A small-molecule ligand and the protein it binds are described below.
Small molecule (SMILES): CC(=O)N[C@@H]1[C@@H](O)[C@H](O)[C@@H](CO)O[C@H]1O

Sequence of chain 1.C:
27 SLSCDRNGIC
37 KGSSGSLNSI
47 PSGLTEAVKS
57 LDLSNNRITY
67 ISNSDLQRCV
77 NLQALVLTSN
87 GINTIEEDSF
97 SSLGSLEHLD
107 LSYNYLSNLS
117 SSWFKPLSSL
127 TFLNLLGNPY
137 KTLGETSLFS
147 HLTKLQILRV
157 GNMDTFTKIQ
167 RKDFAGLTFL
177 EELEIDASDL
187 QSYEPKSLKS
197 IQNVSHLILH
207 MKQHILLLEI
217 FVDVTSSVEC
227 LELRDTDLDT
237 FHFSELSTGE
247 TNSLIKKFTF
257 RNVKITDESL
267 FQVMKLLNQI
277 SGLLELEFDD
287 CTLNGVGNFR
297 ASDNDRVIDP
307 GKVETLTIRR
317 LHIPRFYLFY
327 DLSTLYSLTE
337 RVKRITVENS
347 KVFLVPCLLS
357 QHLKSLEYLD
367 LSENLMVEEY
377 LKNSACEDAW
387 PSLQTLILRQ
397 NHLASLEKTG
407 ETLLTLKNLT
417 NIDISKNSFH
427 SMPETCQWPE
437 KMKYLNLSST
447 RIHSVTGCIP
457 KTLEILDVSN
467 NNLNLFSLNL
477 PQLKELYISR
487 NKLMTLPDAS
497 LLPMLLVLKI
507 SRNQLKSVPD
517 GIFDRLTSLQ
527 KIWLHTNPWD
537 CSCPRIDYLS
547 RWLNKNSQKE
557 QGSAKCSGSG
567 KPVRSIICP

Binding-site contacts:
Ligand atom C7 contacts residue PRO387 of chain 1.C at 4.5 Å (hydrophobic).
Ligand atom C2 contacts residue PRO387 of chain 1.C at 4.4 Å (hydrophobic).
Ligand atom O5 contacts residue ASN414 of chain 1.C at 2.4 Å (h-bond).
Ligand atom N2 contacts residue PRO387 of chain 1.C at 3.6 Å.
Ligand atom C2 contacts residue ASN414 of chain 1.C at 2.4 Å.
Ligand atom C1 contacts residue LYS437 of chain 1.C at 4.4 Å.
Ligand atom C8 contacts residue ASN414 of chain 1.C at 3.8 Å.
Ligand atom C7 contacts residue ASN414 of chain 1.C at 3.2 Å.
Ligand atom C8 contacts residue PRO387 of chain 1.C at 4.3 Å (hydrophobic).
Ligand atom C1 contacts residue ASN414 of chain 1.C at 1.5 Å.
Ligand atom C3 contacts residue ASN414 of chain 1.C at 3.7 Å.
Ligand atom O7 contacts residue ASN414 of chain 1.C at 3.5 Å (h-bond).
Ligand atom N2 contacts residue ASN414 of chain 1.C at 2.8 Å (h-bond).
Ligand atom C4 contacts residue ASN414 of chain 1.C at 4.2 Å.
Ligand atom C5 contacts residue ASN414 of chain 1.C at 3.6 Å.